Sequence of chain 1.A:
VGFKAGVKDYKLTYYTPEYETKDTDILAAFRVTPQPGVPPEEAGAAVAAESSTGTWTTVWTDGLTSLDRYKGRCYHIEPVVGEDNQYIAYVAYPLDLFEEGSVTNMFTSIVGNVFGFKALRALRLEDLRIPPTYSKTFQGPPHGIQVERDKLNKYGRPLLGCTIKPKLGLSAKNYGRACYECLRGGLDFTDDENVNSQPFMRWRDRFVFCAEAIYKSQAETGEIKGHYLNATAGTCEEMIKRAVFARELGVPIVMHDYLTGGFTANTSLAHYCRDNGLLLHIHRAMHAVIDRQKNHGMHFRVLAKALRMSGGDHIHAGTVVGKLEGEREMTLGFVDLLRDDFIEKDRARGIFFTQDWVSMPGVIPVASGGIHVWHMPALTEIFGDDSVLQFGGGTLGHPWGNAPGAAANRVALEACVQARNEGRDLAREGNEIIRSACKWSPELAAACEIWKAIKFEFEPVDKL

Sequence of chain 1.C:
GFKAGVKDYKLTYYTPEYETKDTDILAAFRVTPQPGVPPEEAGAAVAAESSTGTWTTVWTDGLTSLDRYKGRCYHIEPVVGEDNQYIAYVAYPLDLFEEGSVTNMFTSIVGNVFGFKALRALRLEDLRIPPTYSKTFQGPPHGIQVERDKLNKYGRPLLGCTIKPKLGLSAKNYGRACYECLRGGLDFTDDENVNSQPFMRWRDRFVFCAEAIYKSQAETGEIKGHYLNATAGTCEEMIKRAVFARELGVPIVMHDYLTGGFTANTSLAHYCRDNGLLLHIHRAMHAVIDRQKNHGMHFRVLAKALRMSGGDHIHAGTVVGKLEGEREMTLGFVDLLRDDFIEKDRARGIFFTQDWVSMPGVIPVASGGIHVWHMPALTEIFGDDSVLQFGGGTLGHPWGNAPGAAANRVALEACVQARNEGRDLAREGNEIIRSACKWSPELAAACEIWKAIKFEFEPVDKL

Binding-site contacts:
Ligand atom O4P contacts residue HIS327 of chain 1.A at 2.7 Å (h-bond).
Ligand atom O2 contacts residue ASP203 of chain 1.A at 3.4 Å (salt-bridge).
Ligand atom O3 contacts residue MG1 of chain 1.E at 2.2 Å.
Ligand atom O6 contacts residue LYS175 of chain 1.A at 3.3 Å (salt-bridge).
Ligand atom O3P contacts residue THR65 of chain 1.C at 2.6 Å (h-bond).
Ligand atom O1P contacts residue GLY403 of chain 1.A at 2.8 Å (h-bond).
Ligand atom O2P contacts residue GLY380 of chain 1.A at 3.3 Å.
Ligand atom C3 contacts residue KCX201 of chain 1.A at 3.1 Å.
Ligand atom O1 contacts residue LYS175 of chain 1.A at 3.1 Å (salt-bridge).
Ligand atom O2P contacts residue GLY381 of chain 1.A at 2.8 Å (h-bond).
Ligand atom C3 contacts residue MG1 of chain 1.E at 3.0 Å.
Ligand atom O2P contacts residue LYS334 of chain 1.A at 2.8 Å (salt-bridge).
Ligand atom O4P contacts residue SER379 of chain 1.A at 3.3 Å (h-bond).
Ligand atom O4 contacts residue SER379 of chain 1.A at 2.9 Å (h-bond).
Ligand atom O6 contacts residue LYS177 of chain 1.A at 2.8 Å (salt-bridge).
Ligand atom O2P contacts residue TRP66 of chain 1.C at 3.3 Å.
Ligand atom O7 contacts residue GLU60 of chain 1.C at 3.3 Å (salt-bridge).
Ligand atom O6P contacts residue ARG295 of chain 1.A at 2.9 Å (salt-bridge).
Ligand atom O3P contacts residue GLY404 of chain 1.A at 2.7 Å (h-bond).
Ligand atom C2 contacts residue MG1 of chain 1.E at 2.8 Å.
Ligand atom O2 contacts residue THR173 of chain 1.A at 2.8 Å (h-bond).
Ligand atom P1 contacts residue THR65 of chain 1.C at 3.5 Å.
Ligand atom C contacts residue ASN123 of chain 1.C at 3.5 Å.
Ligand atom C contacts residue MG1 of chain 1.E at 2.8 Å.
Ligand atom O3 contacts residue KCX201 of chain 1.A at 2.5 Å (h-bond).
Ligand atom O6 contacts residue MG1 of chain 1.E at 2.1 Å.
Ligand atom O3 contacts residue GLU204 of chain 1.A at 2.9 Å (salt-bridge).
Ligand atom O6 contacts residue ASP203 of chain 1.A at 3.1 Å (salt-bridge).
Ligand atom O3P contacts residue LYS175 of chain 1.A at 3.3 Å.
Ligand atom O6 contacts residue ASN123 of chain 1.C at 3.0 Å (h-bond).
Ligand atom O2P contacts residue THR65 of chain 1.C at 3.4 Å (h-bond).
Ligand atom O7 contacts residue LYS334 of chain 1.A at 2.9 Å (salt-bridge).
Ligand atom C contacts residue LYS175 of chain 1.A at 3.4 Å.
Ligand atom O2 contacts residue KCX201 of chain 1.A at 3.0 Å (h-bond).
Ligand atom O5P contacts residue ARG295 of chain 1.A at 2.9 Å (salt-bridge).
Ligand atom O2 contacts residue MG1 of chain 1.E at 2.2 Å.
Ligand atom O6 contacts residue GLU204 of chain 1.A at 3.1 Å (salt-bridge).
Ligand atom O4 contacts residue GLY380 of chain 1.A at 3.4 Å (h-bond).
Ligand atom O2 contacts residue LYS175 of chain 1.A at 3.0 Å (salt-bridge).
Ligand atom O3 contacts residue HIS294 of chain 1.A at 2.9 Å (h-bond).

This protein binds this small molecule.
Small molecule (SMILES): O=C(O)[C@@](O)(COP(=O)(O)O)[C@H](O)[C@H](O)COP(=O)(O)O